Sequence of chain 1.F:
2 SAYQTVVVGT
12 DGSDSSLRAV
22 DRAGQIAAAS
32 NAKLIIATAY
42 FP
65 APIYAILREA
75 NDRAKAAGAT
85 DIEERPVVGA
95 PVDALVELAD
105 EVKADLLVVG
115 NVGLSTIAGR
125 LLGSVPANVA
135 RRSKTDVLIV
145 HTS

Binding-site contacts:
Ligand atom C7 contacts residue SO41 of chain 1.W at 3.7 Å.
Ligand atom O3 contacts residue VAL96 of chain 1.F at 4.5 Å.
Ligand atom C20 contacts residue GLY127 of chain 1.F at 4.2 Å.
Ligand atom C9 contacts residue LEU126 of chain 1.F at 4.3 Å (hydrophobic).
Ligand atom O4 contacts residue GLY127 of chain 1.F at 3.6 Å (h-bond).
Ligand atom O3 contacts residue SO41 of chain 1.W at 3.6 Å.
Ligand atom C8 contacts residue GLY127 of chain 1.F at 3.5 Å.
Ligand atom C21 contacts residue ALA94 of chain 1.F at 3.9 Å (hydrophobic).
Ligand atom C8 contacts residue SER128 of chain 1.F at 4.0 Å.
Ligand atom C20 contacts residue VAL129 of chain 1.F at 4.1 Å (hydrophobic).
Ligand atom C7 contacts residue ASN132 of chain 1.F at 4.3 Å.
Ligand atom C6 contacts residue SO41 of chain 1.W at 4.2 Å.
Ligand atom C10 contacts residue GLY127 of chain 1.F at 4.1 Å.
Ligand atom C9 contacts residue GLY127 of chain 1.F at 2.9 Å.
Ligand atom C4 contacts residue PRO95 of chain 1.F at 3.8 Å (hydrophobic).
Ligand atom C21 contacts residue SO41 of chain 1.W at 3.6 Å.
Ligand atom C20 contacts residue SER128 of chain 1.F at 4.0 Å.
Ligand atom C21 contacts residue PRO95 of chain 1.F at 4.2 Å (hydrophobic).
Ligand atom O3 contacts residue VAL129 of chain 1.F at 4.3 Å.
Ligand atom C4 contacts residue VAL129 of chain 1.F at 4.1 Å (hydrophobic).

This small molecule binds to this protein.
Small molecule (SMILES): C[C@H](CO)OC[C@@H](C)OC[C@@H](C)OC[C@@H](C)OC[C@@H](C)OC[C@H](C)OC[C@@H](C)O